Binding-site contacts:
Ligand atom P contacts residue LYS44 of chain 1.L at 4.1 Å.
Ligand atom O5' contacts residue LYS44 of chain 1.L at 3.7 Å.
Ligand atom O5' contacts residue MG1 of chain 1.MDA at 4.0 Å.
Ligand atom OP1 contacts residue MG1 of chain 1.MDA at 2.4 Å.
Ligand atom O4' contacts residue LYS44 of chain 1.L at 4.5 Å.
Ligand atom O3' contacts residue LYS44 of chain 1.L at 4.3 Å.
Ligand atom O2' contacts residue LYS44 of chain 1.L at 4.3 Å.
Ligand atom C4' contacts residue LYS44 of chain 1.L at 3.5 Å.
Ligand atom OP1 contacts residue LYS44 of chain 1.L at 3.5 Å (salt-bridge).
Ligand atom OP2 contacts residue MG1 of chain 1.MDA at 2.8 Å.
Ligand atom C5' contacts residue LYS44 of chain 1.L at 2.7 Å.
Ligand atom P contacts residue MG1 of chain 1.MDA at 3.7 Å.

The small molecule below binds the protein below.
Small molecule (SMILES): N=c1ccn([C@@H]2O[C@H](CO[P](=O)(O)O[C@H]3[C@@H](O)[C@H](n4ccc(N)nc4=O)O[C@@H]3CO[P](=O)(O)O[C@H]3[C@@H](O)[C@H](n4ccc(N)nc4=O)O[C@@H]3CO[P](=O)(O)O[C@H]3[C@@H](O)[C@H](n4cnc5c(=O)nc(N)[nH]c54)O[C@@H]3CO[P](=O)(O)O[C@H]3[C@@H](O)[C@H](n4ccc(=O)[nH]c4=O)O[C@@H]3CO[P](=O)(O)O[C@H]3[C@@H](O)[C@H](n4cnc5c(N)ncnc54)O[C@@H]3COP(=O)=O)[C@@H](O[P](=O)(O)OC[C@H]3O[C@@H](n4cnc5c(N)ncnc54)[C@H](O)[C@@H]3O[P](=O)(O)OC[C@H]3O[C@@H](n4cnc5c(N)ncnc54)[C@H](O)[C@@H]3O)[C@H]2O)c(=O)[nH]1

Sequence of chain 1.L:
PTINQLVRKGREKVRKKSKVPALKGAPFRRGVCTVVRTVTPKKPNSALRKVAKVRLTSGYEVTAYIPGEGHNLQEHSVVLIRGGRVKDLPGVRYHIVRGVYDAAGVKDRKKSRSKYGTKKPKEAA